Sequence of chain 1.A:
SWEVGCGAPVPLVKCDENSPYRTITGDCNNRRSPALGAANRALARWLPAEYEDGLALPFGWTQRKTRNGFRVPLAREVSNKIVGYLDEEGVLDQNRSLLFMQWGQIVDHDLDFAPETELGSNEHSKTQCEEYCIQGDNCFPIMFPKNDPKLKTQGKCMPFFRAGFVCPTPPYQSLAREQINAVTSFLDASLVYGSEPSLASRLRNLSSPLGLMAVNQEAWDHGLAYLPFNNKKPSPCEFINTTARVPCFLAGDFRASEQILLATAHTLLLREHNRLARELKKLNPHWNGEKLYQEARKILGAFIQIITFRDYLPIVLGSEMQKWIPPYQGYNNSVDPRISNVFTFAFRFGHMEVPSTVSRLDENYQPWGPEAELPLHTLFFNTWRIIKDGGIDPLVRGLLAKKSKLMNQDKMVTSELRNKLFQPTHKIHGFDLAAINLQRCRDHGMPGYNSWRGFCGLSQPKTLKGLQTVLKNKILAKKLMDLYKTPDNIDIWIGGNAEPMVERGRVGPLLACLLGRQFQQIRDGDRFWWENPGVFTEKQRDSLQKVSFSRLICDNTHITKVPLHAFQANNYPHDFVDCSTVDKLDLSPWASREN

Binding-site contacts:
Ligand atom C7 contacts residue ASN241 of chain 1.A at 3.0 Å.
Ligand atom C2 contacts residue ASN241 of chain 1.A at 2.4 Å.
Ligand atom C1 contacts residue TRP384 of chain 1.A at 4.3 Å (hydrophobic).
Ligand atom C4 contacts residue ASN241 of chain 1.A at 4.1 Å.
Ligand atom C5 contacts residue ALA244 of chain 1.A at 4.4 Å (hydrophobic).
Ligand atom O7 contacts residue TRP384 of chain 1.A at 3.3 Å.
Ligand atom C6 contacts residue TRP384 of chain 1.A at 4.2 Å (hydrophobic).
Ligand atom C1 contacts residue ASN241 of chain 1.A at 1.4 Å.
Ligand atom O5 contacts residue ALA244 of chain 1.A at 3.6 Å.
Ligand atom O5 contacts residue TRP384 of chain 1.A at 4.0 Å.
Ligand atom C6 contacts residue ALA244 of chain 1.A at 4.3 Å (hydrophobic).
Ligand atom C8 contacts residue ASN241 of chain 1.A at 4.2 Å.
Ligand atom C5 contacts residue TRP384 of chain 1.A at 4.5 Å (hydrophobic).
Ligand atom C5 contacts residue ASN241 of chain 1.A at 3.5 Å.
Ligand atom O7 contacts residue ASN241 of chain 1.A at 2.9 Å (h-bond).
Ligand atom C1 contacts residue THR243 of chain 1.A at 4.4 Å.
Ligand atom C2 contacts residue TRP384 of chain 1.A at 4.0 Å (hydrophobic).
Ligand atom C4 contacts residue TRP384 of chain 1.A at 4.2 Å (hydrophobic).
Ligand atom O6 contacts residue LYS388 of chain 1.A at 3.7 Å.
Ligand atom O5 contacts residue ASN241 of chain 1.A at 2.2 Å (h-bond).
Ligand atom O7 contacts residue ILE240 of chain 1.A at 4.5 Å.
Ligand atom C7 contacts residue TRP384 of chain 1.A at 4.3 Å (hydrophobic).
Ligand atom C3 contacts residue ASN241 of chain 1.A at 3.7 Å.
Ligand atom C1 contacts residue ALA244 of chain 1.A at 4.3 Å (hydrophobic).
Ligand atom N2 contacts residue ASN241 of chain 1.A at 2.8 Å (h-bond).
Ligand atom O6 contacts residue ALA244 of chain 1.A at 3.4 Å.

A protein and the small-molecule ligand that binds it are described below.
Small molecule (SMILES): CC(=O)N[C@H]1[C@H](O[C@H]2[C@H](O)[C@@H](NC(C)=O)CO[C@@H]2CO)O[C@H](CO)[C@@H](O)[C@@H]1O